This small molecule binds to this protein.
Small molecule (SMILES): N=c1ccn([C@@H]2O[C@H](CO[P](=O)(O)O[C@H]3[C@@H](O)[C@H](n4ccc(=O)[nH]c4=O)O[C@@H]3CO[P](=O)(O)O[C@H]3[C@@H](O)[C@H](n4ccc(=O)[nH]c4=O)O[C@@H]3CO[P](=O)(O)O[C@H]3[C@@H](O)[C@H](n4cnc5c(N)ncnc54)O[C@@H]3CO[P](=O)(O)O[C@H]3[C@@H](O)[C@H](n4ccc(=O)[nH]c4=O)O[C@@H]3CO[P](=O)(O)O[C@H]3[C@@H](O)[C@H](n4cnc5c(N)ncnc54)O[C@@H]3COP(=O)=O)[C@@H](O[P](=O)(O)OC[C@H]3O[C@@H](n4ccc(=O)[nH]c4=O)[C@H](O)[C@@H]3O[P](=O)(O)OC[C@H]3O[C@@H](n4cnc5c(N)ncnc54)[C@H](O)[C@@H]3O[P](=O)(O)OC[C@H]3O[C@@H](n4cnc5c(N)ncnc54)[C@H](O)[C@@H]3O)[C@H]2O)c(=O)[nH]1

Binding-site contacts:
Ligand atom O5' contacts residue ARG195 of chain 1.BA at 3.6 Å.
Ligand atom C4 contacts residue THR190 of chain 1.BA at 3.6 Å.
Ligand atom O2 contacts residue GLY120 of chain 1.BA at 3.3 Å.
Ligand atom C2' contacts residue ILE196 of chain 1.BA at 3.1 Å (hydrophobic).
Ligand atom N1 contacts residue GLU123 of chain 1.BA at 3.4 Å.
Ligand atom N1 contacts residue PRO188 of chain 1.BA at 3.2 Å.
Ligand atom N6 contacts residue THR198 of chain 1.BA at 3.0 Å (h-bond).
Ligand atom O2' contacts residue ARG303 of chain 1.BA at 3.6 Å.
Ligand atom N6 contacts residue GLN185 of chain 1.BA at 3.5 Å (h-bond).
Ligand atom C2' contacts residue HIS197 of chain 1.BA at 3.7 Å.
Ligand atom C8 contacts residue HIS197 of chain 1.BA at 3.6 Å.
Ligand atom O2' contacts residue ILE196 of chain 1.BA at 2.7 Å (h-bond).
Ligand atom N3 contacts residue HIS197 of chain 1.BA at 3.6 Å (h-bond).
Ligand atom N9 contacts residue HIS197 of chain 1.BA at 3.6 Å.
Ligand atom C4 contacts residue HIS197 of chain 1.BA at 3.4 Å.
Ligand atom N7 contacts residue HIS197 of chain 1.BA at 3.5 Å.
Ligand atom OP1 contacts residue LYS44 of chain 1.R at 3.6 Å.
Ligand atom C4 contacts residue GLY120 of chain 1.BA at 3.6 Å.
Ligand atom O4 contacts residue GLU123 of chain 1.BA at 3.2 Å (salt-bridge).
Ligand atom O4 contacts residue GLY120 of chain 1.BA at 3.6 Å (h-bond).
Ligand atom N1 contacts residue HIS197 of chain 1.BA at 3.7 Å.
Ligand atom C4 contacts residue ILE196 of chain 1.BA at 3.5 Å (hydrophobic).
Ligand atom C6 contacts residue HIS197 of chain 1.BA at 3.4 Å.
Ligand atom N9 contacts residue ILE196 of chain 1.BA at 3.3 Å (h-bond).
Ligand atom O4 contacts residue THR190 of chain 1.BA at 2.6 Å (h-bond).
Ligand atom N6 contacts residue THR190 of chain 1.BA at 3.3 Å (h-bond).
Ligand atom N3 contacts residue ASP122 of chain 1.BA at 3.7 Å.
Ligand atom C5 contacts residue HIS197 of chain 1.BA at 3.4 Å.
Ligand atom N7 contacts residue THR198 of chain 1.BA at 2.6 Å (h-bond).
Ligand atom N6 contacts residue GLU191 of chain 1.BA at 3.7 Å.
Ligand atom C5 contacts residue THR198 of chain 1.BA at 3.4 Å.
Ligand atom C2 contacts residue GLU123 of chain 1.BA at 3.4 Å.
Ligand atom C8 contacts residue ILE196 of chain 1.BA at 3.6 Å (hydrophobic).
Ligand atom N3 contacts residue GLY120 of chain 1.BA at 2.7 Å (h-bond).
Ligand atom O2 contacts residue GLY121 of chain 1.BA at 3.3 Å (h-bond).
Ligand atom C2 contacts residue GLY120 of chain 1.BA at 3.4 Å.
Ligand atom C2 contacts residue HIS197 of chain 1.BA at 3.5 Å.
Ligand atom C6 contacts residue THR198 of chain 1.BA at 3.6 Å.
Ligand atom C1' contacts residue ILE196 of chain 1.BA at 3.7 Å (hydrophobic).
Ligand atom O2' contacts residue ARG195 of chain 1.BA at 3.5 Å.

Sequence of chain 1.R:
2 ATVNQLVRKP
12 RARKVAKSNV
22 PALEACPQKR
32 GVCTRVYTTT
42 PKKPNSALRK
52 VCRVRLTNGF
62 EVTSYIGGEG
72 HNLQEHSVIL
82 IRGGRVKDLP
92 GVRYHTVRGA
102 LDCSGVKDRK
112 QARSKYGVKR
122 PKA

Sequence of chain 1.BA:
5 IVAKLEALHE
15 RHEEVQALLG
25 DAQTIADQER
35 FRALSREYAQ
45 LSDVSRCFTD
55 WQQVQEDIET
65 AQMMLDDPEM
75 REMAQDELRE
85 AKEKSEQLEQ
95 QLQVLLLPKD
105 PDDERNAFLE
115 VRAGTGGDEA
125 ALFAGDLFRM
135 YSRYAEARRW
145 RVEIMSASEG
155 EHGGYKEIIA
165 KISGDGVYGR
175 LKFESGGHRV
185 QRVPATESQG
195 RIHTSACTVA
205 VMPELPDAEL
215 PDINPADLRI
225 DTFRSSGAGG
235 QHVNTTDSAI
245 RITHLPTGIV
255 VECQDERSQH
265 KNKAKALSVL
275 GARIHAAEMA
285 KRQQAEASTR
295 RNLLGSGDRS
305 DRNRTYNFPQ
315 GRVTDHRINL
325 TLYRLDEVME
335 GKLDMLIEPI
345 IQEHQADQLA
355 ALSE